Sequence of chain 1.A:
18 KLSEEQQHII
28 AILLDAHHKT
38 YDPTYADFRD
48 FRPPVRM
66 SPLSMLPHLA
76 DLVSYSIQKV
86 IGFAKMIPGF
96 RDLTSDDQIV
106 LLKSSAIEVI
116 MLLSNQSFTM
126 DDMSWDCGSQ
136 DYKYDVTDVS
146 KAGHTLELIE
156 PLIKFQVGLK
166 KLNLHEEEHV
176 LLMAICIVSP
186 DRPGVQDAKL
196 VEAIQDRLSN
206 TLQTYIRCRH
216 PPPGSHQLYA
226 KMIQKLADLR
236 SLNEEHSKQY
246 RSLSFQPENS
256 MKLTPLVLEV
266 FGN

Binding-site contacts:
Ligand atom C27 contacts residue HIS149 of chain 1.A at 3.7 Å.
Ligand atom O04 contacts residue TYR80 of chain 1.A at 3.3 Å.
Ligand atom C23 contacts residue VAL78 of chain 1.A at 3.7 Å (hydrophobic).
Ligand atom C21 contacts residue HIS149 of chain 1.A at 3.6 Å.
Ligand atom C04 contacts residue CYS132 of chain 1.A at 3.5 Å (hydrophobic).
Ligand atom C04 contacts residue SER122 of chain 1.A at 3.8 Å.
Ligand atom C10 contacts residue SER81 of chain 1.A at 3.5 Å.
Ligand atom C03 contacts residue TYR38 of chain 1.A at 3.5 Å (hydrophobic).
Ligand atom O01 contacts residue SER81 of chain 1.A at 2.7 Å (h-bond).
Ligand atom C06 contacts residue SER119 of chain 1.A at 3.6 Å.
Ligand atom C21 contacts residue LEU153 of chain 1.A at 3.9 Å (hydrophobic).
Ligand atom C05 contacts residue LEU77 of chain 1.A at 3.9 Å (hydrophobic).
Ligand atom S22 contacts residue HIS149 of chain 1.A at 3.6 Å.
Ligand atom C12 contacts residue VAL144 of chain 1.A at 3.6 Å (hydrophobic).
Ligand atom C10 contacts residue LEU77 of chain 1.A at 3.8 Å (hydrophobic).
Ligand atom C03 contacts residue TYR42 of chain 1.A at 3.8 Å (hydrophobic).
Ligand atom O02 contacts residue TYR38 of chain 1.A at 2.9 Å (h-bond).
Ligand atom C29 contacts residue LEU71 of chain 1.A at 3.5 Å (hydrophobic).
Ligand atom O02 contacts residue SER119 of chain 1.A at 3.4 Å.
Ligand atom C07 contacts residue SER119 of chain 1.A at 3.5 Å.
Ligand atom C28 contacts residue PHE266 of chain 1.A at 3.8 Å (hydrophobic).
Ligand atom C30 contacts residue TYR38 of chain 1.A at 3.5 Å (hydrophobic).
Ligand atom C03 contacts residue SER122 of chain 1.A at 3.8 Å.
Ligand atom C26 contacts residue VAL78 of chain 1.A at 3.6 Å (hydrophobic).
Ligand atom O03 contacts residue HIS149 of chain 1.A at 2.7 Å (h-bond).
Ligand atom O03 contacts residue HIS241 of chain 1.A at 2.8 Å (h-bond).
Ligand atom C06 contacts residue LEU77 of chain 1.A at 3.9 Å (hydrophobic).
Ligand atom C21 contacts residue HIS241 of chain 1.A at 3.6 Å.
Ligand atom C09 contacts residue TRP130 of chain 1.A at 3.4 Å (hydrophobic).
Ligand atom C29 contacts residue ALA75 of chain 1.A at 3.9 Å (hydrophobic).
Ligand atom C28 contacts residue TYR245 of chain 1.A at 3.7 Å (hydrophobic).
Ligand atom C31 contacts residue TYR38 of chain 1.A at 3.8 Å (hydrophobic).
Ligand atom C02 contacts residue TYR38 of chain 1.A at 3.8 Å (hydrophobic).
Ligand atom O02 contacts residue LEU118 of chain 1.A at 3.9 Å.
Ligand atom C05 contacts residue SER119 of chain 1.A at 3.9 Å.
Ligand atom C31 contacts residue SER81 of chain 1.A at 3.8 Å.
Ligand atom C01 contacts residue SER81 of chain 1.A at 3.6 Å.
Ligand atom C24 contacts residue HIS149 of chain 1.A at 3.7 Å.
Ligand atom O02 contacts residue SER122 of chain 1.A at 2.9 Å (h-bond).
Ligand atom C29 contacts residue LEU74 of chain 1.A at 3.7 Å (hydrophobic).

This small molecule binds to this protein.
Small molecule (SMILES): CCC(O)(CC)CS[C@@H](C)C1=CC[C@H]2/C(=C/C=C3C[C@@H](O)C(=CCO)[C@H](O)C3)CCC[C@]12C